A protein and the small-molecule ligand that binds it are described below.
Small molecule (SMILES): NS(=O)(=O)c1ccc(O)c(NC(=O)NCCCCO)c1

Binding-site contacts:
Ligand atom NAL contacts residue THR196 of chain 1.A at 2.9 Å (h-bond).
Ligand atom OAI contacts residue HIS91 of chain 1.A at 3.3 Å.
Ligand atom NAJ contacts residue THR195 of chain 1.A at 2.9 Å (h-bond).
Ligand atom CAF contacts residue LEU194 of chain 1.A at 3.7 Å (hydrophobic).
Ligand atom CAD contacts residue THR196 of chain 1.A at 3.3 Å.
Ligand atom CAE contacts residue LEU194 of chain 1.A at 3.8 Å (hydrophobic).
Ligand atom OAI contacts residue ZN1 of chain 1.B at 3.0 Å.
Ligand atom OAI contacts residue VAL118 of chain 1.A at 3.9 Å.
Ligand atom NAN contacts residue PRO197 of chain 1.A at 2.9 Å (h-bond).
Ligand atom NAL contacts residue LEU194 of chain 1.A at 3.9 Å.
Ligand atom NAJ contacts residue HIS91 of chain 1.A at 3.2 Å (h-bond).
Ligand atom OAH contacts residue TRP205 of chain 1.A at 3.5 Å.
Ligand atom CAM contacts residue THR196 of chain 1.A at 3.3 Å.
Ligand atom OAH contacts residue LEU194 of chain 1.A at 3.3 Å.
Ligand atom OAI contacts residue HIS116 of chain 1.A at 3.3 Å (h-bond).
Ligand atom NAJ contacts residue HIS93 of chain 1.A at 3.3 Å (h-bond).
Ligand atom NAJ contacts residue HIS116 of chain 1.A at 3.4 Å (h-bond).
Ligand atom CAB contacts residue LEU194 of chain 1.A at 3.7 Å (hydrophobic).
Ligand atom CAM contacts residue PRO197 of chain 1.A at 3.8 Å (hydrophobic).
Ligand atom CAC contacts residue LEU194 of chain 1.A at 3.8 Å (hydrophobic).
Ligand atom CAA contacts residue VAL118 of chain 1.A at 3.8 Å (hydrophobic).
Ligand atom OAI contacts residue TRP205 of chain 1.A at 3.9 Å.
Ligand atom CAA contacts residue LEU194 of chain 1.A at 3.7 Å (hydrophobic).
Ligand atom SAG contacts residue ZN1 of chain 1.B at 3.0 Å.
Ligand atom SAG contacts residue HIS91 of chain 1.A at 3.9 Å.
Ligand atom CAD contacts residue LEU194 of chain 1.A at 3.9 Å (hydrophobic).
Ligand atom CAP contacts residue PRO197 of chain 1.A at 3.7 Å (hydrophobic).
Ligand atom CAS contacts residue PRO198 of chain 1.A at 3.5 Å (hydrophobic).
Ligand atom CAF contacts residue VAL118 of chain 1.A at 3.7 Å (hydrophobic).
Ligand atom SAG contacts residue THR195 of chain 1.A at 3.9 Å.
Ligand atom NAN contacts residue THR196 of chain 1.A at 3.6 Å (h-bond).
Ligand atom CAQ contacts residue PRO197 of chain 1.A at 3.8 Å (hydrophobic).
Ligand atom CAS contacts residue PRO197 of chain 1.A at 3.1 Å (hydrophobic).
Ligand atom CAO contacts residue PRO197 of chain 1.A at 3.8 Å (hydrophobic).
Ligand atom CAC contacts residue THR196 of chain 1.A at 3.6 Å.
Ligand atom CAO contacts residue HIS61 of chain 1.A at 3.8 Å.
Ligand atom NAL contacts residue PRO197 of chain 1.A at 3.8 Å.
Ligand atom OAH contacts residue THR195 of chain 1.A at 2.8 Å (h-bond).
Ligand atom OAI contacts residue VAL139 of chain 1.A at 3.6 Å.
Ligand atom NAJ contacts residue ZN1 of chain 1.B at 1.9 Å.

Sequence of chain 1.A:
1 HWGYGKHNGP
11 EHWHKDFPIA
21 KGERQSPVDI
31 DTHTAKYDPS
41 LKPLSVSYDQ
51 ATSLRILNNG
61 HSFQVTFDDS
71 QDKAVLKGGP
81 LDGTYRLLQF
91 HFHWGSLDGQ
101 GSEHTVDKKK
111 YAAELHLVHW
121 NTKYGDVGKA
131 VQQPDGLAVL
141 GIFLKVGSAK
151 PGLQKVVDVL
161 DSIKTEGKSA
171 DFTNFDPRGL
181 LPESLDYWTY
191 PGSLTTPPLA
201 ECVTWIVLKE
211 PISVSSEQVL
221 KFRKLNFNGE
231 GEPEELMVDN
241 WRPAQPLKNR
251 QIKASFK